Binding-site contacts:
Ligand atom CAD contacts residue GLN110 of chain 1.F at 3.6 Å.
Ligand atom CAD contacts residue VAL93 of chain 1.F at 4.3 Å (hydrophobic).
Ligand atom CAD contacts residue GLY111 of chain 1.F at 3.4 Å.
Ligand atom CAD contacts residue THR112 of chain 1.F at 4.4 Å.
Ligand atom CAA contacts residue GLY111 of chain 1.F at 3.7 Å.
Ligand atom CAB contacts residue GLY45 of chain 1.G at 3.8 Å.
Ligand atom NAC contacts residue GLN110 of chain 1.F at 4.2 Å.
Ligand atom NAC contacts residue GLY111 of chain 1.F at 4.1 Å.
Ligand atom CAD contacts residue LEU113 of chain 1.F at 4.5 Å (hydrophobic).
Ligand atom CAA contacts residue GLN110 of chain 1.F at 3.8 Å.

Sequence of chain 1.F:
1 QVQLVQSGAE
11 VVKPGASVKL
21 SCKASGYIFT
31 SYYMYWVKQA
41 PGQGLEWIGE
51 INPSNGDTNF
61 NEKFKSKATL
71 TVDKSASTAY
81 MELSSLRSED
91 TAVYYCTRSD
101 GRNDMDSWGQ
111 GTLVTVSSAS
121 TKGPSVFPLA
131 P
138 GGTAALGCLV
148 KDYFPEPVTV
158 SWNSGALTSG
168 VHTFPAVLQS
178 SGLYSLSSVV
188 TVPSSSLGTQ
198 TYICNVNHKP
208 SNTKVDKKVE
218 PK

Sequence of chain 1.G:
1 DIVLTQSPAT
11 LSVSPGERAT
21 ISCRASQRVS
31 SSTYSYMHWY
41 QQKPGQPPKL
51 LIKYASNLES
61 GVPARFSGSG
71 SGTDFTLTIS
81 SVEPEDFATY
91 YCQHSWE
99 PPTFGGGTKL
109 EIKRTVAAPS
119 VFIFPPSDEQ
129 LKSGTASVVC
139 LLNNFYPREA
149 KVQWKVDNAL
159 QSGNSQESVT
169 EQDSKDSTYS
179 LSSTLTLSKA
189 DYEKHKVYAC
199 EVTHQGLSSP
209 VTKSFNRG

A small-molecule ligand and the protein it binds are described below.
Small molecule (SMILES): C[N+](C)(C)[O-]